Sequence of chain 1.A:
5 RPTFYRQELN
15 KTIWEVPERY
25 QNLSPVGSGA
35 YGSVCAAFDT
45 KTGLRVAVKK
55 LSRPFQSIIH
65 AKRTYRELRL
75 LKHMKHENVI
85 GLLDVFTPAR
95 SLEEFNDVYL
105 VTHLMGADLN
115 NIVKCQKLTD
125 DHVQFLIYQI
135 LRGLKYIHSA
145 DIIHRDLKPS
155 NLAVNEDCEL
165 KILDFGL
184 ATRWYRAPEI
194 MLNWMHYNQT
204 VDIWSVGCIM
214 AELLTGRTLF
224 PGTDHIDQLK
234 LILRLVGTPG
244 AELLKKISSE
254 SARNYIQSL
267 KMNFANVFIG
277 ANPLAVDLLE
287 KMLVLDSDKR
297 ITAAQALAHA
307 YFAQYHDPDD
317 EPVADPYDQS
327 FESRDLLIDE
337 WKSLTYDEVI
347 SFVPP

The protein below binds the small molecule below.
Small molecule (SMILES): Cc1ccc(-n2nc(C(C)(C)C)cc2NC(=O)Nc2cccc(Nc3ccc4c(c3)CCCCC4=O)c2)cc1

Binding-site contacts:
Ligand atom CAC contacts residue MET78 of chain 1.A at 3.7 Å (hydrophobic).
Ligand atom OAE contacts residue LEU108 of chain 1.A at 3.5 Å.
Ligand atom CBI contacts residue ASP168 of chain 1.A at 3.6 Å.
Ligand atom CAJ contacts residue GLU71 of chain 1.A at 3.7 Å.
Ligand atom CBB contacts residue GLU71 of chain 1.A at 3.2 Å.
Ligand atom CBB contacts residue ASP168 of chain 1.A at 3.2 Å.
Ligand atom OAE contacts residue GLY110 of chain 1.A at 3.6 Å (h-bond).
Ligand atom CAA contacts residue ARG67 of chain 1.A at 3.3 Å.
Ligand atom OAE contacts residue ALA157 of chain 1.A at 3.2 Å.
Ligand atom CAU contacts residue GLY110 of chain 1.A at 3.6 Å.
Ligand atom NAY contacts residue LEU75 of chain 1.A at 3.7 Å.
Ligand atom CBA contacts residue ALA157 of chain 1.A at 3.6 Å (hydrophobic).
Ligand atom CAG contacts residue LYS53 of chain 1.A at 3.6 Å.
Ligand atom CAI contacts residue ALA51 of chain 1.A at 3.7 Å (hydrophobic).
Ligand atom NAZ contacts residue PHE169 of chain 1.A at 3.5 Å.
Ligand atom NAY contacts residue GLU71 of chain 1.A at 2.8 Å (salt-bridge).
Ligand atom CAR contacts residue ASP168 of chain 1.A at 3.5 Å.
Ligand atom CAM contacts residue GLU71 of chain 1.A at 3.5 Å.
Ligand atom NAX contacts residue ASP168 of chain 1.A at 3.6 Å.
Ligand atom OAF contacts residue ILE84 of chain 1.A at 3.5 Å.
Ligand atom CAV contacts residue PHE169 of chain 1.A at 3.6 Å (hydrophobic).
Ligand atom OAE contacts residue MET109 of chain 1.A at 2.7 Å (h-bond).
Ligand atom CAU contacts residue ALA111 of chain 1.A at 3.7 Å (hydrophobic).
Ligand atom CAK contacts residue GLU71 of chain 1.A at 3.5 Å.
Ligand atom NBL contacts residue ASP168 of chain 1.A at 3.5 Å.
Ligand atom CAI contacts residue THR106 of chain 1.A at 3.6 Å.
Ligand atom CAM contacts residue ASP168 of chain 1.A at 3.6 Å.
Ligand atom OAF contacts residue LEU167 of chain 1.A at 3.5 Å.
Ligand atom CBD contacts residue GLU71 of chain 1.A at 3.6 Å.
Ligand atom NAX contacts residue GLU71 of chain 1.A at 2.6 Å (salt-bridge).
Ligand atom CAB contacts residue LEU167 of chain 1.A at 3.7 Å (hydrophobic).
Ligand atom CAG contacts residue THR106 of chain 1.A at 3.6 Å.
Ligand atom CAR contacts residue LEU75 of chain 1.A at 3.6 Å (hydrophobic).
Ligand atom NAY contacts residue ASP168 of chain 1.A at 3.4 Å (salt-bridge).
Ligand atom CAO contacts residue HIS107 of chain 1.A at 3.7 Å.
Ligand atom CAL contacts residue THR106 of chain 1.A at 3.6 Å.
Ligand atom NAW contacts residue ASP168 of chain 1.A at 3.6 Å.
Ligand atom CAL contacts residue ALA51 of chain 1.A at 3.5 Å (hydrophobic).
Ligand atom OAF contacts residue ASP168 of chain 1.A at 2.9 Å (salt-bridge).
Ligand atom CAN contacts residue LEU74 of chain 1.A at 3.4 Å (hydrophobic).